Sequence of chain 2.A:
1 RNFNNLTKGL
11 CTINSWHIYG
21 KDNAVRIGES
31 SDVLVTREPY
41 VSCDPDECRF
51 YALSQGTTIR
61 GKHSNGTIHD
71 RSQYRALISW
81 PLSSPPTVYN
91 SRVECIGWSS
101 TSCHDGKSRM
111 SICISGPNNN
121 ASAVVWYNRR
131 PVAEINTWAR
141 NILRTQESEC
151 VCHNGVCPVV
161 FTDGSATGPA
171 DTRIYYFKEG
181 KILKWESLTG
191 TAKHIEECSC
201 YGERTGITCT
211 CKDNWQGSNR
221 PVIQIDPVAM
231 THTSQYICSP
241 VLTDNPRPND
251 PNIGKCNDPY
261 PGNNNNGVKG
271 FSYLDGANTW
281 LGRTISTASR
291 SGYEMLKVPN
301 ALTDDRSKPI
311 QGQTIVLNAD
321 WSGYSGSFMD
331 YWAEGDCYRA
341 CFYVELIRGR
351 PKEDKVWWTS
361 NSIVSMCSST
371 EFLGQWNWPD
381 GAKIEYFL

Binding-site contacts:
Ligand atom C82 contacts residue ILE142 of chain 2.A at 3.8 Å (hydrophobic).
Ligand atom C3 contacts residue ARG37 of chain 2.A at 3.7 Å.
Ligand atom C3 contacts residue ASP70 of chain 2.A at 3.2 Å.
Ligand atom C9 contacts residue ALA166 of chain 2.A at 4.0 Å (hydrophobic).
Ligand atom C9 contacts residue LYS212 of chain 2.A at 4.0 Å.
Ligand atom C2 contacts residue TYR324 of chain 2.A at 2.9 Å (hydrophobic).
Ligand atom C1 contacts residue ARG37 of chain 2.A at 3.8 Å.
Ligand atom C6 contacts residue GLU197 of chain 2.A at 4.1 Å.
Ligand atom N4 contacts residue GLU38 of chain 2.A at 2.8 Å (salt-bridge).
Ligand atom C10 contacts residue ARG71 of chain 2.A at 3.9 Å.
Ligand atom C11 contacts residue ARG71 of chain 2.A at 3.9 Å.
Ligand atom C81 contacts residue ARG144 of chain 2.A at 3.6 Å.
Ligand atom C4 contacts residue ASP70 of chain 2.A at 3.4 Å.
Ligand atom C3 contacts residue TYR324 of chain 2.A at 3.4 Å (hydrophobic).
Ligand atom C4 contacts residue TYR324 of chain 2.A at 3.6 Å (hydrophobic).
Ligand atom C4 contacts residue GLU197 of chain 2.A at 4.2 Å.
Ligand atom C1 contacts residue TYR324 of chain 2.A at 3.2 Å (hydrophobic).
Ligand atom O1A contacts residue ARG290 of chain 2.A at 2.7 Å (salt-bridge).
Ligand atom C5 contacts residue ASP70 of chain 2.A at 4.0 Å.
Ligand atom C11 contacts residue ILE142 of chain 2.A at 3.8 Å (hydrophobic).
Ligand atom O1B contacts residue ARG290 of chain 2.A at 2.6 Å (salt-bridge).
Ligand atom C3 contacts residue GLU38 of chain 2.A at 3.5 Å.
Ligand atom C82 contacts residue ARG71 of chain 2.A at 3.9 Å.
Ligand atom C6 contacts residue TYR324 of chain 2.A at 4.2 Å (hydrophobic).
Ligand atom O10 contacts residue ARG71 of chain 2.A at 2.8 Å (salt-bridge).
Ligand atom O1B contacts residue TYR324 of chain 2.A at 3.8 Å.
Ligand atom C4 contacts residue GLU38 of chain 2.A at 3.6 Å.
Ligand atom O1A contacts residue TYR324 of chain 2.A at 3.6 Å.
Ligand atom C1 contacts residue ARG290 of chain 2.A at 3.4 Å.
Ligand atom C8 contacts residue GLU196 of chain 2.A at 3.7 Å.
Ligand atom C91 contacts residue ALA166 of chain 2.A at 4.1 Å (hydrophobic).
Ligand atom C11 contacts residue TRP98 of chain 2.A at 3.6 Å (hydrophobic).
Ligand atom N4 contacts residue ASP70 of chain 2.A at 3.2 Å (salt-bridge).
Ligand atom O1A contacts residue ARG37 of chain 2.A at 2.8 Å (salt-bridge).
Ligand atom O10 contacts residue ASP70 of chain 2.A at 3.5 Å.
Ligand atom C11 contacts residue ARG144 of chain 2.A at 4.1 Å.
Ligand atom C7 contacts residue TYR324 of chain 2.A at 3.5 Å (hydrophobic).
Ligand atom C9 contacts residue GLU196 of chain 2.A at 3.6 Å.
Ligand atom C81 contacts residue ALA166 of chain 2.A at 4.1 Å (hydrophobic).
Ligand atom C82 contacts residue ARG144 of chain 2.A at 4.1 Å.

A protein and the small-molecule ligand that binds it are described below.
Small molecule (SMILES): CCC(CC)O[C@@H]1C=C(C(=O)O)C[C@H](N)[C@H]1NC(C)=O